Binding-site contacts:
Ligand atom O1A contacts residue ARG61 of chain 1.G at 3.4 Å (salt-bridge).
Ligand atom C2' contacts residue LEU47 of chain 1.G at 3.7 Å (hydrophobic).
Ligand atom O3' contacts residue ASP216 of chain 1.G at 3.1 Å (salt-bridge).
Ligand atom C8 contacts residue HIS267 of chain 1.G at 3.8 Å.
Ligand atom O2B contacts residue MG1 of chain 1.PA at 2.7 Å.
Ligand atom C2' contacts residue TYR271 of chain 1.G at 3.5 Å (hydrophobic).
Ligand atom C1' contacts residue HIS112 of chain 1.G at 3.6 Å.
Ligand atom C5' contacts residue TYR212 of chain 1.G at 3.7 Å (hydrophobic).
Ligand atom O2A contacts residue ARG61 of chain 1.G at 3.2 Å (salt-bridge).
Ligand atom N1 contacts residue TYR271 of chain 1.G at 3.0 Å (h-bond).
Ligand atom C6 contacts residue TYR271 of chain 1.G at 3.4 Å (hydrophobic).
Ligand atom O4' contacts residue HIS112 of chain 1.G at 2.9 Å (h-bond).
Ligand atom O1A contacts residue HIS112 of chain 1.G at 2.4 Å (h-bond).
Ligand atom C8 contacts residue HIS112 of chain 1.G at 3.8 Å.
Ligand atom O3G contacts residue MG1 of chain 1.PA at 2.6 Å.
Ligand atom O2A contacts residue ASP208 of chain 1.G at 3.7 Å.
Ligand atom N9 contacts residue HIS112 of chain 1.G at 3.6 Å.
Ligand atom C2 contacts residue TYR271 of chain 1.G at 3.8 Å (hydrophobic).
Ligand atom O5' contacts residue HIS112 of chain 1.G at 3.3 Å (h-bond).
Ligand atom O2G contacts residue TYR212 of chain 1.G at 2.7 Å (h-bond).
Ligand atom O4' contacts residue ARG61 of chain 1.G at 3.3 Å (salt-bridge).
Ligand atom N7 contacts residue HIS267 of chain 1.G at 3.7 Å.
Ligand atom C2 contacts residue LEU47 of chain 1.G at 3.7 Å (hydrophobic).
Ligand atom O6 contacts residue GLN272 of chain 1.G at 2.7 Å (h-bond).
Ligand atom PG contacts residue ARG263 of chain 1.G at 3.8 Å.
Ligand atom C4' contacts residue ARG61 of chain 1.G at 3.8 Å.
Ligand atom O3A contacts residue ARG103 of chain 1.G at 3.5 Å (salt-bridge).
Ligand atom O1G contacts residue ARG263 of chain 1.G at 3.1 Å (salt-bridge).
Ligand atom O2G contacts residue ARG263 of chain 1.G at 3.0 Å (salt-bridge).
Ligand atom O2G contacts residue LYS209 of chain 1.G at 3.3 Å.
Ligand atom PG contacts residue LYS209 of chain 1.G at 3.6 Å.
Ligand atom O3' contacts residue GLN46 of chain 1.G at 3.1 Å (h-bond).
Ligand atom O2B contacts residue ARG103 of chain 1.G at 3.3 Å (salt-bridge).
Ligand atom C6 contacts residue GLN272 of chain 1.G at 3.3 Å.
Ligand atom PA contacts residue HIS112 of chain 1.G at 3.4 Å.
Ligand atom O1A contacts residue HIS107 of chain 1.G at 3.2 Å (h-bond).
Ligand atom O3' contacts residue LEU47 of chain 1.G at 3.3 Å.
Ligand atom O3G contacts residue LYS209 of chain 1.G at 2.5 Å (salt-bridge).
Ligand atom O6 contacts residue TYR271 of chain 1.G at 3.4 Å (h-bond).
Ligand atom N2 contacts residue LEU47 of chain 1.G at 2.4 Å (h-bond).

Sequence of chain 1.G:
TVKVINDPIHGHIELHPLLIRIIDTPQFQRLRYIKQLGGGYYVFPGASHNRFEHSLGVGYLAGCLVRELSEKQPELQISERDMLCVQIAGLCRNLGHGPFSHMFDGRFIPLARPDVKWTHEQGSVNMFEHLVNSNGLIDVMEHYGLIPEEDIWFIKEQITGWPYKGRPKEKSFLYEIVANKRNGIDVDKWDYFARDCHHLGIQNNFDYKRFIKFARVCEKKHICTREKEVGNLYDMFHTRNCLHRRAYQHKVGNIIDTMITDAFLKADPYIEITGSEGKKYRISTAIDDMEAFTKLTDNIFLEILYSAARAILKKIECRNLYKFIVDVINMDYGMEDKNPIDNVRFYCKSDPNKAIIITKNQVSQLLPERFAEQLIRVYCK

A protein and the small-molecule ligand that binds it are described below.
Small molecule (SMILES): Nc1nc2c(ncn2[C@H]2C[C@H](O)[C@@H](CO[P](=O)(O)O[P](=O)(O)OP(=O)(O)O)O2)c(=O)[nH]1